A small-molecule ligand and the protein it binds are described below.
Small molecule (SMILES): C[C@H](NC(=O)[C@H](CCCN=C(N)N)NC(=O)[C@@H]1CCCN1)C(=O)NCC(=O)N[C@@H](CC1=CN=C2C=CC=CC12)C(=O)N[C@@H](CC1=CN=C2C=CC=CC12)C(=O)N[C@H](C=O)CCCN=C(N)N

Binding-site contacts:
Ligand atom CD1 contacts residue PRO158 of chain 1.A at 3.8 Å (hydrophobic).
Ligand atom CZ2 contacts residue PRO158 of chain 1.A at 3.9 Å (hydrophobic).
Ligand atom NE contacts residue ALA241 of chain 1.A at 3.4 Å (h-bond).
Ligand atom CE2 contacts residue ALA237 of chain 1.A at 3.7 Å (hydrophobic).
Ligand atom CG contacts residue PRO158 of chain 1.A at 3.7 Å (hydrophobic).
Ligand atom NH1 contacts residue HIS239 of chain 1.A at 2.8 Å (h-bond).
Ligand atom CH2 contacts residue ALA241 of chain 1.A at 3.7 Å (hydrophobic).
Ligand atom CZ2 contacts residue PHE247 of chain 1.A at 3.8 Å (hydrophobic).
Ligand atom CB contacts residue GLY161 of chain 1.A at 3.5 Å.
Ligand atom NE1 contacts residue PHE245 of chain 1.A at 2.7 Å (h-bond).
Ligand atom CZ2 contacts residue ALA237 of chain 1.A at 3.6 Å (hydrophobic).
Ligand atom NE1 contacts residue ILE234 of chain 1.A at 3.4 Å.
Ligand atom CD1 contacts residue GLY156 of chain 1.A at 3.7 Å.
Ligand atom CZ2 contacts residue PHE245 of chain 1.A at 3.4 Å (hydrophobic).
Ligand atom NH2 contacts residue HIS239 of chain 1.A at 3.7 Å.
Ligand atom CD2 contacts residue PRO158 of chain 1.A at 3.7 Å (hydrophobic).
Ligand atom CD1 contacts residue PRO244 of chain 1.A at 3.7 Å (hydrophobic).
Ligand atom NH2 contacts residue ALA241 of chain 1.A at 3.6 Å.
Ligand atom NE1 contacts residue PRO158 of chain 1.A at 3.8 Å.
Ligand atom CD2 contacts residue ALA237 of chain 1.A at 3.9 Å (hydrophobic).
Ligand atom CZ3 contacts residue ALA237 of chain 1.A at 3.7 Å (hydrophobic).
Ligand atom CD contacts residue GLU238 of chain 1.A at 3.0 Å.
Ligand atom CD1 contacts residue ILE234 of chain 1.A at 3.4 Å (hydrophobic).
Ligand atom CH2 contacts residue ALA237 of chain 1.A at 3.6 Å (hydrophobic).
Ligand atom CB contacts residue GLU238 of chain 1.A at 3.0 Å.
Ligand atom CD1 contacts residue ALA157 of chain 1.A at 3.7 Å (hydrophobic).
Ligand atom CE2 contacts residue PRO158 of chain 1.A at 3.7 Å (hydrophobic).
Ligand atom CE2 contacts residue PHE245 of chain 1.A at 3.4 Å (hydrophobic).
Ligand atom CA contacts residue PRO244 of chain 1.A at 3.6 Å (hydrophobic).
Ligand atom CZ3 contacts residue VAL118 of chain 1.A at 3.4 Å (hydrophobic).
Ligand atom CH2 contacts residue PHE247 of chain 1.A at 3.5 Å (hydrophobic).
Ligand atom CG contacts residue GLU238 of chain 1.A at 3.4 Å.
Ligand atom CZ2 contacts residue GLU238 of chain 1.A at 3.8 Å.
Ligand atom CZ3 contacts residue ALA241 of chain 1.A at 3.5 Å (hydrophobic).
Ligand atom CB contacts residue PHE159 of chain 1.A at 3.7 Å (hydrophobic).
Ligand atom CE3 contacts residue VAL118 of chain 1.A at 3.9 Å (hydrophobic).
Ligand atom CA contacts residue GLY161 of chain 1.A at 3.7 Å.
Ligand atom CZ contacts residue HIS239 of chain 1.A at 3.2 Å.
Ligand atom NH1 contacts residue MET160 of chain 1.A at 3.6 Å (h-bond).
Ligand atom O contacts residue PHE159 of chain 1.A at 3.8 Å.

Sequence of chain 1.A:
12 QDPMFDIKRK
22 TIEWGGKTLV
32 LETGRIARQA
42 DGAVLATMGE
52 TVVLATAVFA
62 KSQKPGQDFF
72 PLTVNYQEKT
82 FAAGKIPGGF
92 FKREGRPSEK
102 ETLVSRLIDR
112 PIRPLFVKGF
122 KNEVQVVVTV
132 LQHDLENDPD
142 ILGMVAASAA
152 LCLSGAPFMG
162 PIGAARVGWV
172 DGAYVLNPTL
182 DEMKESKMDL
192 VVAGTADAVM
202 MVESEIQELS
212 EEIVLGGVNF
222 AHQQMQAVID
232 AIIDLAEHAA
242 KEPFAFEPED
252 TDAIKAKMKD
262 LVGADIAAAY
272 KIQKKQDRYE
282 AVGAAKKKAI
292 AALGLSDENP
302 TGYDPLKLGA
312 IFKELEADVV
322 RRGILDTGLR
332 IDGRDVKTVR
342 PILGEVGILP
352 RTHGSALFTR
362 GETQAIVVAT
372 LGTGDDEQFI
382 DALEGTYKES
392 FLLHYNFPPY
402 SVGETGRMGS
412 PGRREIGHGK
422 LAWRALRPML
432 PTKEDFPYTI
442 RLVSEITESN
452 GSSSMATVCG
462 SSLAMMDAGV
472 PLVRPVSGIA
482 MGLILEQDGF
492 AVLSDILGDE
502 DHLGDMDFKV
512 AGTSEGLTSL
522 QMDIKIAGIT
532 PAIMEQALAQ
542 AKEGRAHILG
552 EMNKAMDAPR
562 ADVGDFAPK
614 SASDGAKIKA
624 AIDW